Binding-site contacts:
Ligand atom O4 contacts residue GLU465 of chain 1.A at 3.0 Å.
Ligand atom C4 contacts residue ASN234 of chain 1.B at 4.2 Å.
Ligand atom O4 contacts residue PHE464 of chain 1.A at 2.8 Å (h-bond).
Ligand atom C5 contacts residue ASN234 of chain 1.B at 3.7 Å.
Ligand atom O4 contacts residue LYS462 of chain 1.A at 4.4 Å.
Ligand atom C2 contacts residue ASN234 of chain 1.B at 2.5 Å.
Ligand atom O7 contacts residue ASN234 of chain 1.B at 2.9 Å (h-bond).
Ligand atom C4 contacts residue PHE464 of chain 1.A at 3.8 Å (hydrophobic).
Ligand atom C8 contacts residue ASN234 of chain 1.B at 4.3 Å.
Ligand atom N2 contacts residue ASN234 of chain 1.B at 2.9 Å (h-bond).
Ligand atom C3 contacts residue ASN234 of chain 1.B at 3.8 Å.
Ligand atom N2 contacts residue GLY232 of chain 1.B at 4.2 Å.
Ligand atom O3 contacts residue PHE464 of chain 1.A at 3.2 Å (h-bond).
Ligand atom C8 contacts residue ILE233 of chain 1.B at 3.9 Å (hydrophobic).
Ligand atom C8 contacts residue GLY232 of chain 1.B at 4.0 Å.
Ligand atom O6 contacts residue LYS462 of chain 1.A at 3.4 Å (salt-bridge).
Ligand atom O4 contacts residue PRO463 of chain 1.A at 3.4 Å (h-bond).
Ligand atom C3 contacts residue PHE464 of chain 1.A at 3.5 Å (hydrophobic).
Ligand atom C7 contacts residue ASN234 of chain 1.B at 3.1 Å.
Ligand atom C6 contacts residue LYS462 of chain 1.A at 3.6 Å.
Ligand atom O5 contacts residue ASN234 of chain 1.B at 2.4 Å (h-bond).
Ligand atom C3 contacts residue GLU465 of chain 1.A at 4.1 Å.
Ligand atom C4 contacts residue GLU465 of chain 1.A at 3.8 Å.
Ligand atom O3 contacts residue ARG466 of chain 1.A at 3.4 Å (salt-bridge).
Ligand atom C1 contacts residue ASN234 of chain 1.B at 1.4 Å.
Ligand atom O3 contacts residue GLU465 of chain 1.A at 3.4 Å.

Sequence of chain 1.B:
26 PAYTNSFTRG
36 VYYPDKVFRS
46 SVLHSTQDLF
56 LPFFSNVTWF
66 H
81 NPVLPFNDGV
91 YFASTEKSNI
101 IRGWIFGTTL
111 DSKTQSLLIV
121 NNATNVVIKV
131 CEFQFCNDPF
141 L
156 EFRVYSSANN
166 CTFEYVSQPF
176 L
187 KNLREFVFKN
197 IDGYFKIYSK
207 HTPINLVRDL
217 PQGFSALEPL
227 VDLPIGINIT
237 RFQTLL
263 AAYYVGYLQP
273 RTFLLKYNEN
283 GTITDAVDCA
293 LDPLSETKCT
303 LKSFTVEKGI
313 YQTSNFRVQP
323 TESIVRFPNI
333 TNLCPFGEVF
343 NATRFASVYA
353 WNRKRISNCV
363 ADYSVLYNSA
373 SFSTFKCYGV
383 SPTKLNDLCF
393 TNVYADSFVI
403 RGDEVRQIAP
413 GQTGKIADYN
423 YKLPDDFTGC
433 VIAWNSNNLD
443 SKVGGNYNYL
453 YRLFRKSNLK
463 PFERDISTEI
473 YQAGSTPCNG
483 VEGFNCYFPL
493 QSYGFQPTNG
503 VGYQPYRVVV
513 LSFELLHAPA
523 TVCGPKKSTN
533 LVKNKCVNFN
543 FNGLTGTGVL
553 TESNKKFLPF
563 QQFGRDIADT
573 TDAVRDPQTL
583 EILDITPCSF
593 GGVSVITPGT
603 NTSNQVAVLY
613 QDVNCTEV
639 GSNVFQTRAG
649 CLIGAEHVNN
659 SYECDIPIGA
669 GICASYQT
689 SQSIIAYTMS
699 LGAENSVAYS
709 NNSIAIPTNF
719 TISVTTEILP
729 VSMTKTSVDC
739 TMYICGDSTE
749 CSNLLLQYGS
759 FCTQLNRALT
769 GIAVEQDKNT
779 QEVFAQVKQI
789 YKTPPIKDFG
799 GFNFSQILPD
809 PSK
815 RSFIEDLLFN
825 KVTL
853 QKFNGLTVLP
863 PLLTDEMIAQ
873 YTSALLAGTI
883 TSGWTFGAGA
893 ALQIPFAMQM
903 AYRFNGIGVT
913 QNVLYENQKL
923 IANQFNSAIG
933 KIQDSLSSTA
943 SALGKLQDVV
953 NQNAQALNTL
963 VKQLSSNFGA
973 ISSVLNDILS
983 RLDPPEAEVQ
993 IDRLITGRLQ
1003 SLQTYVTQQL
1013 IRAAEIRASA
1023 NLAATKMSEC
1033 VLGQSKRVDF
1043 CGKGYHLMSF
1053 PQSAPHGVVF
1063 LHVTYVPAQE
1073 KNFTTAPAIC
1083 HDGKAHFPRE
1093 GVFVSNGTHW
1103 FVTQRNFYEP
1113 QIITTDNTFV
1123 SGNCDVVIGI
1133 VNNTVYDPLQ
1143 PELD

This small molecule binds to this protein.
Small molecule (SMILES): CC(=O)N[C@@H]1[C@@H](O)[C@H](O)[C@@H](CO)O[C@H]1O

Sequence of chain 1.A:
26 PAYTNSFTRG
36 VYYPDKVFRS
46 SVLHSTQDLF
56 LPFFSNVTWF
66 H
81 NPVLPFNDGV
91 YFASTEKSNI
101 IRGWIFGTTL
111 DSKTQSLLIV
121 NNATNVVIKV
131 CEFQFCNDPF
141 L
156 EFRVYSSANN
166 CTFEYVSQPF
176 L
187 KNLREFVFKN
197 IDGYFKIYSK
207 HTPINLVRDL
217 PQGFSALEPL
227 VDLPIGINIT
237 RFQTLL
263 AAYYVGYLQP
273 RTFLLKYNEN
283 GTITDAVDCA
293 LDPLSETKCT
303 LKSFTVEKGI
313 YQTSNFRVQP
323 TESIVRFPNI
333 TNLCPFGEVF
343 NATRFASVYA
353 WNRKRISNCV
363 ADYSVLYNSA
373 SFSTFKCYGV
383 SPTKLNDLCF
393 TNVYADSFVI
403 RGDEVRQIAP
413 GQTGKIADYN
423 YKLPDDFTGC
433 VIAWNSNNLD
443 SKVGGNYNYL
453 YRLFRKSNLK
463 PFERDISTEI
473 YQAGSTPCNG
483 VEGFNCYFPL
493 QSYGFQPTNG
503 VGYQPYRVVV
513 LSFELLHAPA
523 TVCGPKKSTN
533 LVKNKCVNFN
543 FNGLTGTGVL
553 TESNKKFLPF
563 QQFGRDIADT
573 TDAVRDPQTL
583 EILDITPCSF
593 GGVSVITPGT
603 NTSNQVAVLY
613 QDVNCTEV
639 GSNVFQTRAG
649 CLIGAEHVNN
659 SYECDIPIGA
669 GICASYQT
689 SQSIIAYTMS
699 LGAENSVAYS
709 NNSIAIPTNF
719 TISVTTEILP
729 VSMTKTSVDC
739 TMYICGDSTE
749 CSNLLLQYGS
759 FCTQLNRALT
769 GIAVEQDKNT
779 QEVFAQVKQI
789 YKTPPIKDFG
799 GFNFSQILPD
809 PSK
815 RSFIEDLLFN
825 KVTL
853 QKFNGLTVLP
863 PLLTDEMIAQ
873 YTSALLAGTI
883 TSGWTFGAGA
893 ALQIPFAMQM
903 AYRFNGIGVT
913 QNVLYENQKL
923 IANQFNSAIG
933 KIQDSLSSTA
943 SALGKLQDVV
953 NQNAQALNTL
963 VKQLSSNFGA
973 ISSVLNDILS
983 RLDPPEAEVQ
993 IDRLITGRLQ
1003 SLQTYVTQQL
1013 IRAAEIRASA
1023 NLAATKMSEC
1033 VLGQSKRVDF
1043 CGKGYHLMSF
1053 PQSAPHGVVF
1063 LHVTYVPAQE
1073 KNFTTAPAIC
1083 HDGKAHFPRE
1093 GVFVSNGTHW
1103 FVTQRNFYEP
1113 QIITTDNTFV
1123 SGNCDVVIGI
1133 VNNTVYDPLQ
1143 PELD